A small-molecule ligand and the protein it binds are described below.
Small molecule (SMILES): C[C@H](O)[C@H](N)[C@@H]1O[C@](O)(C(=O)O)C[C@H](O)[C@@H]1N

Binding-site contacts:
Ligand atom O1B contacts residue ASN346 of chain 1.L at 2.7 Å (h-bond).
Ligand atom O1B contacts residue ALA349 of chain 1.L at 4.3 Å.
Ligand atom C5 contacts residue SER348 of chain 1.L at 4.2 Å.
Ligand atom C4 contacts residue ASN346 of chain 1.L at 4.3 Å.
Ligand atom O6 contacts residue SER348 of chain 1.L at 2.4 Å (h-bond).
Ligand atom O4 contacts residue SER183 of chain 1.L at 3.4 Å (h-bond).
Ligand atom C4 contacts residue SER348 of chain 1.L at 3.7 Å.
Ligand atom C1 contacts residue SER348 of chain 1.L at 1.6 Å.
Ligand atom C2 contacts residue THR182 of chain 1.L at 4.2 Å.
Ligand atom C3 contacts residue SER183 of chain 1.L at 4.2 Å.
Ligand atom C2 contacts residue SER348 of chain 1.L at 1.4 Å.
Ligand atom C6 contacts residue SER348 of chain 1.L at 3.5 Å.
Ligand atom O4 contacts residue ASN346 of chain 1.L at 4.5 Å.
Ligand atom C3 contacts residue ASN346 of chain 1.L at 3.2 Å.
Ligand atom O8 contacts residue THR182 of chain 1.L at 3.8 Å.
Ligand atom C4 contacts residue SER183 of chain 1.L at 3.6 Å.
Ligand atom C1 contacts residue ASN346 of chain 1.L at 3.6 Å.
Ligand atom O1B contacts residue LEU347 of chain 1.L at 3.4 Å (h-bond).
Ligand atom O1A contacts residue SER348 of chain 1.L at 2.5 Å (h-bond).
Ligand atom O1B contacts residue SER348 of chain 1.L at 2.2 Å (h-bond).
Ligand atom O8 contacts residue SER348 of chain 1.L at 4.0 Å.
Ligand atom C3 contacts residue SER348 of chain 1.L at 2.8 Å.
Ligand atom C2 contacts residue ASN346 of chain 1.L at 3.9 Å.
Ligand atom C4 contacts residue THR182 of chain 1.L at 4.2 Å.
Ligand atom C6 contacts residue THR182 of chain 1.L at 4.3 Å.

Sequence of chain 1.L:
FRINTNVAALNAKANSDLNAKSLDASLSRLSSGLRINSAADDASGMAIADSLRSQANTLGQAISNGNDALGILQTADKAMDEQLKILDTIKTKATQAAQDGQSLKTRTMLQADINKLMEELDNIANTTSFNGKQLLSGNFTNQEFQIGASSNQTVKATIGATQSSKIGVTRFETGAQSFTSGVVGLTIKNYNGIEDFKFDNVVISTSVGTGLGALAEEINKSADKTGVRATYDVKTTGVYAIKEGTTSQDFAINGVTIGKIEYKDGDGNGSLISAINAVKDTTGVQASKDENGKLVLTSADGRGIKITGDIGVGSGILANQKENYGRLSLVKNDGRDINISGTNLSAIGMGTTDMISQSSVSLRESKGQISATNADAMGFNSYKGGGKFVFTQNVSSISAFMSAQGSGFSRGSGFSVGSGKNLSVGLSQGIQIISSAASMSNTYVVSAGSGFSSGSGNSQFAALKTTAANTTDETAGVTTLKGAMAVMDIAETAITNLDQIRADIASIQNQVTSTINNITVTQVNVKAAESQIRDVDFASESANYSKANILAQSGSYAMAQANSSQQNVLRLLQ